Binding-site contacts:
Ligand atom O1 contacts residue SER59 of chain 1.O at 3.7 Å.
Ligand atom O1P contacts residue TRP454 of chain 1.A at 3.1 Å (h-bond).
Ligand atom O2P contacts residue TRP454 of chain 1.A at 4.3 Å.
Ligand atom P1 contacts residue GLY396 of chain 1.A at 3.6 Å.
Ligand atom C5 contacts residue GLY373 of chain 1.A at 3.8 Å.
Ligand atom O3 contacts residue GLY395 of chain 1.A at 4.0 Å.
Ligand atom O5P contacts residue GLY395 of chain 1.A at 2.9 Å.
Ligand atom O2P contacts residue SER59 of chain 1.O at 4.0 Å.
Ligand atom P2 contacts residue PHE394 of chain 1.A at 3.7 Å.
Ligand atom O6P contacts residue GLY395 of chain 1.A at 2.6 Å.
Ligand atom C2 contacts residue SER59 of chain 1.O at 4.0 Å.
Ligand atom O3 contacts residue GLY373 of chain 1.A at 3.9 Å.
Ligand atom O2P contacts residue GLY396 of chain 1.A at 2.8 Å (h-bond).
Ligand atom O2P contacts residue GLY400 of chain 1.A at 3.3 Å.
Ligand atom C1 contacts residue GLY396 of chain 1.A at 3.9 Å.
Ligand atom O2 contacts residue SER59 of chain 1.O at 2.8 Å (h-bond).
Ligand atom O1P contacts residue THR60 of chain 1.O at 4.3 Å.
Ligand atom O4P contacts residue GLY396 of chain 1.A at 2.4 Å (h-bond).
Ligand atom C3 contacts residue GLY396 of chain 1.A at 4.2 Å.
Ligand atom O4P contacts residue GLY397 of chain 1.A at 4.2 Å.
Ligand atom O3P contacts residue TRP454 of chain 1.A at 2.4 Å (h-bond).
Ligand atom O5 contacts residue GLY396 of chain 1.A at 3.8 Å.
Ligand atom O5 contacts residue GLY395 of chain 1.A at 3.5 Å (h-bond).
Ligand atom O4P contacts residue GLY395 of chain 1.A at 1.1 Å (h-bond).
Ligand atom O3 contacts residue GLY397 of chain 1.A at 3.9 Å.
Ligand atom O6P contacts residue LYS167 of chain 1.A at 3.3 Å.
Ligand atom O3P contacts residue GLY396 of chain 1.A at 3.4 Å (h-bond).
Ligand atom P1 contacts residue TRP454 of chain 1.A at 3.3 Å.
Ligand atom C3 contacts residue GLY373 of chain 1.A at 3.7 Å.
Ligand atom O5 contacts residue GLY373 of chain 1.A at 3.2 Å (h-bond).
Ligand atom O4P contacts residue PHE394 of chain 1.A at 2.4 Å.
Ligand atom O6P contacts residue GLY396 of chain 1.A at 3.2 Å (h-bond).
Ligand atom C1 contacts residue SER59 of chain 1.O at 4.3 Å.
Ligand atom O5 contacts residue GLY372 of chain 1.A at 4.1 Å.
Ligand atom P2 contacts residue GLY395 of chain 1.A at 2.3 Å.
Ligand atom O5P contacts residue PHE394 of chain 1.A at 3.9 Å.
Ligand atom O3 contacts residue GLY396 of chain 1.A at 2.9 Å (h-bond).
Ligand atom P1 contacts residue SER59 of chain 1.O at 4.3 Å.
Ligand atom O2P contacts residue THR60 of chain 1.O at 4.3 Å.
Ligand atom P2 contacts residue GLY396 of chain 1.A at 3.2 Å.

Sequence of chain 1.O:
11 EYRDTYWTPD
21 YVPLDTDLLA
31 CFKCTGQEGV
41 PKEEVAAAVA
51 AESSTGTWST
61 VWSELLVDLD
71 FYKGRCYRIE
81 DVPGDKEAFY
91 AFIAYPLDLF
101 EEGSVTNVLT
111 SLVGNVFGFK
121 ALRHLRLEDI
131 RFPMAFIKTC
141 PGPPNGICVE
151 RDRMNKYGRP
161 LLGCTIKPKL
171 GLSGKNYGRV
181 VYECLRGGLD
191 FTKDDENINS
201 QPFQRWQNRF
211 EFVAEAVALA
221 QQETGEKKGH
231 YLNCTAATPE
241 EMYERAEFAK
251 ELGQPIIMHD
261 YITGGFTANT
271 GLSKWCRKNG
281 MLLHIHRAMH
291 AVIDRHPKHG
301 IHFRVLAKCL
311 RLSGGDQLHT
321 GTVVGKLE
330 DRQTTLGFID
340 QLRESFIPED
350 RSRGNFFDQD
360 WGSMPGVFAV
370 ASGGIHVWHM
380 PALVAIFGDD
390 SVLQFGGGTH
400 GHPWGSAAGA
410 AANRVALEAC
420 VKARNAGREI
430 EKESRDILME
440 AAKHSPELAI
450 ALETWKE

A small-molecule ligand and the protein it binds are described below.
Small molecule (SMILES): O=C(O)[C@@](O)(COP(=O)(O)O)[C@H](O)[C@H](O)COP(=O)(O)O

Sequence of chain 1.A:
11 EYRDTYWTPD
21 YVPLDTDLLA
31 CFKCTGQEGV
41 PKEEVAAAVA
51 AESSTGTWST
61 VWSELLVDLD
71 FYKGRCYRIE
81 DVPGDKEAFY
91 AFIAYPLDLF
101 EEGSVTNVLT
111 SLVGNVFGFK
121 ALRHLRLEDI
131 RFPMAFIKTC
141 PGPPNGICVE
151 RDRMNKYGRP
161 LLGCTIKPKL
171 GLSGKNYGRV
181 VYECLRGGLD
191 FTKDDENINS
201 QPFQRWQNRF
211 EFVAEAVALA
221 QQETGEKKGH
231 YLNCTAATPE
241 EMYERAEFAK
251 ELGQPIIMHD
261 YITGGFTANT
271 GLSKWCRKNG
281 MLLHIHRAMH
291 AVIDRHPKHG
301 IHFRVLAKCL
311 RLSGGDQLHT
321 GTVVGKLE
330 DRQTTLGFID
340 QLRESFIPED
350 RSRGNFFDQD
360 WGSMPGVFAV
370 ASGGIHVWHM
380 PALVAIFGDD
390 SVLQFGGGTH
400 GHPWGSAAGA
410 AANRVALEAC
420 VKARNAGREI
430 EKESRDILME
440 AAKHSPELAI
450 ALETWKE